Binding-site contacts:
Ligand atom C contacts residue VAL24 of chain 1.A at 3.4 Å (hydrophobic).
Ligand atom CZ3 contacts residue GLY34 of chain 1.A at 3.2 Å.
Ligand atom O contacts residue GLY23 of chain 1.A at 3.1 Å (h-bond).
Ligand atom CA contacts residue ASN22 of chain 1.A at 3.8 Å.
Ligand atom CA contacts residue GLY23 of chain 1.A at 3.3 Å.
Ligand atom O contacts residue GLY34 of chain 1.A at 3.8 Å.
Ligand atom CB contacts residue LEU35 of chain 1.A at 3.5 Å (hydrophobic).
Ligand atom CH2 contacts residue GLN32 of chain 1.A at 3.4 Å.
Ligand atom N contacts residue GLY23 of chain 1.A at 3.4 Å.
Ligand atom O contacts residue LEU35 of chain 1.A at 3.5 Å (h-bond).
Ligand atom CB contacts residue LYS36 of chain 1.A at 3.8 Å.
Ligand atom CA contacts residue LEU35 of chain 1.A at 3.2 Å (hydrophobic).
Ligand atom CA contacts residue SO41 of chain 1.C at 3.3 Å.
Ligand atom O contacts residue ASN22 of chain 1.A at 3.3 Å (h-bond).
Ligand atom N contacts residue SO41 of chain 1.C at 3.0 Å (h-bond).
Ligand atom OXT contacts residue VAL24 of chain 1.A at 2.7 Å (h-bond).
Ligand atom CE3 contacts residue VAL24 of chain 1.A at 3.7 Å (hydrophobic).
Ligand atom CH2 contacts residue GLY34 of chain 1.A at 3.4 Å.
Ligand atom OG contacts residue SO41 of chain 1.C at 3.8 Å.
Ligand atom OG contacts residue ASN22 of chain 1.A at 3.6 Å.
Ligand atom CZ3 contacts residue GLN32 of chain 1.A at 3.5 Å.
Ligand atom CZ2 contacts residue GLN91 of chain 1.A at 3.8 Å.
Ligand atom CE2 contacts residue GLN91 of chain 1.A at 3.7 Å.
Ligand atom CH2 contacts residue PHE49 of chain 1.A at 3.4 Å (hydrophobic).
Ligand atom CB contacts residue ASN22 of chain 1.A at 3.7 Å.
Ligand atom CZ3 contacts residue ILE33 of chain 1.A at 3.6 Å (hydrophobic).
Ligand atom C contacts residue GLY23 of chain 1.A at 3.3 Å.
Ligand atom C contacts residue LYS36 of chain 1.A at 3.7 Å.
Ligand atom OG contacts residue LYS36 of chain 1.A at 2.9 Å (salt-bridge).
Ligand atom CB contacts residue PHE49 of chain 1.A at 3.4 Å (hydrophobic).
Ligand atom O contacts residue LYS36 of chain 1.A at 2.9 Å (salt-bridge).
Ligand atom N contacts residue LYS36 of chain 1.A at 3.5 Å (salt-bridge).
Ligand atom OXT contacts residue GLY23 of chain 1.A at 3.4 Å.
Ligand atom CB contacts residue SO41 of chain 1.C at 3.4 Å.
Ligand atom O contacts residue ASN22 of chain 1.A at 3.0 Å (h-bond).
Ligand atom CH2 contacts residue GLY51 of chain 1.A at 3.8 Å.
Ligand atom C contacts residue SO41 of chain 1.C at 3.6 Å.
Ligand atom CZ2 contacts residue PHE49 of chain 1.A at 3.7 Å (hydrophobic).
Ligand atom O contacts residue LYS20 of chain 1.A at 3.3 Å (salt-bridge).
Ligand atom NE1 contacts residue GLN91 of chain 1.A at 3.0 Å (h-bond).

Sequence of chain 1.A:
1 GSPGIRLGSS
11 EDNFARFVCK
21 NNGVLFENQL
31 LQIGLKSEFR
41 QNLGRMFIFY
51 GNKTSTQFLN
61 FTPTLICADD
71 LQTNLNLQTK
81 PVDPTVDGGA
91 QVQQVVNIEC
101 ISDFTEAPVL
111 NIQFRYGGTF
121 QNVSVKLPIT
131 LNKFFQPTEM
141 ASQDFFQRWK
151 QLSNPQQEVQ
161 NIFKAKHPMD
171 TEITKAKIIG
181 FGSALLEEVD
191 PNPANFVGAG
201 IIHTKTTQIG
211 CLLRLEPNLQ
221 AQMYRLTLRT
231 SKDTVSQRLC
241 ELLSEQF

A protein and the small-molecule ligand that binds it are described below.
Small molecule (SMILES): N[C@@H](Cc1ccccc1)C(=O)N[C@@H](CO)C(=O)N[C@@H](CC(=O)O)C(=O)N1CCC[C@H]1C(=O)N[C@@H](CC1=c2ccccc2=NC1)C(=O)NCC(=O)NCC(=O)O